Binding-site contacts:
Ligand atom C1 contacts residue TYR78 of chain 1.A at 3.6 Å (hydrophobic).
Ligand atom C7 contacts residue TYR78 of chain 1.A at 4.1 Å (hydrophobic).
Ligand atom O6 contacts residue ASP56 of chain 1.A at 3.7 Å.
Ligand atom C5 contacts residue SER58 of chain 1.A at 4.4 Å.
Ligand atom N2 contacts residue TYR78 of chain 1.A at 4.3 Å.
Ligand atom O5 contacts residue SER58 of chain 1.A at 4.0 Å.
Ligand atom O6 contacts residue SER58 of chain 1.A at 3.3 Å (h-bond).
Ligand atom C4 contacts residue ASN80 of chain 1.A at 4.3 Å.
Ligand atom N2 contacts residue ASP104 of chain 1.A at 3.1 Å (salt-bridge).
Ligand atom C1 contacts residue ASP104 of chain 1.A at 3.7 Å.
Ligand atom C7 contacts residue ASN80 of chain 1.A at 3.7 Å.
Ligand atom O5 contacts residue TYR78 of chain 1.A at 4.2 Å.
Ligand atom O7 contacts residue TYR78 of chain 1.A at 3.3 Å (h-bond).
Ligand atom C2 contacts residue ASP104 of chain 1.A at 3.8 Å.
Ligand atom C2 contacts residue TYR78 of chain 1.A at 4.0 Å (hydrophobic).
Ligand atom C5 contacts residue ASN80 of chain 1.A at 3.7 Å.
Ligand atom C8 contacts residue ASP104 of chain 1.A at 4.4 Å.
Ligand atom C1 contacts residue ASN80 of chain 1.A at 1.5 Å.
Ligand atom C5 contacts residue SER82 of chain 1.A at 4.4 Å.
Ligand atom C7 contacts residue ASP104 of chain 1.A at 4.0 Å.
Ligand atom C5 contacts residue HIS59 of chain 1.A at 4.2 Å.
Ligand atom O6 contacts residue ASN80 of chain 1.A at 4.3 Å.
Ligand atom O5 contacts residue ASN80 of chain 1.A at 2.4 Å (h-bond).
Ligand atom O5 contacts residue SER82 of chain 1.A at 4.3 Å.
Ligand atom O7 contacts residue THR102 of chain 1.A at 4.4 Å.
Ligand atom C3 contacts residue ASP104 of chain 1.A at 4.2 Å.
Ligand atom C8 contacts residue VAL126 of chain 1.A at 4.3 Å (hydrophobic).
Ligand atom C6 contacts residue SER58 of chain 1.A at 3.9 Å.
Ligand atom C2 contacts residue ASN80 of chain 1.A at 2.6 Å.
Ligand atom O5 contacts residue ASP56 of chain 1.A at 4.2 Å.
Ligand atom C1 contacts residue SER82 of chain 1.A at 4.2 Å.
Ligand atom O7 contacts residue ASN80 of chain 1.A at 3.5 Å (h-bond).
Ligand atom N2 contacts residue ASN80 of chain 1.A at 3.0 Å (h-bond).
Ligand atom C6 contacts residue HIS59 of chain 1.A at 3.5 Å.
Ligand atom C3 contacts residue ASN80 of chain 1.A at 3.9 Å.

Sequence of chain 1.A:
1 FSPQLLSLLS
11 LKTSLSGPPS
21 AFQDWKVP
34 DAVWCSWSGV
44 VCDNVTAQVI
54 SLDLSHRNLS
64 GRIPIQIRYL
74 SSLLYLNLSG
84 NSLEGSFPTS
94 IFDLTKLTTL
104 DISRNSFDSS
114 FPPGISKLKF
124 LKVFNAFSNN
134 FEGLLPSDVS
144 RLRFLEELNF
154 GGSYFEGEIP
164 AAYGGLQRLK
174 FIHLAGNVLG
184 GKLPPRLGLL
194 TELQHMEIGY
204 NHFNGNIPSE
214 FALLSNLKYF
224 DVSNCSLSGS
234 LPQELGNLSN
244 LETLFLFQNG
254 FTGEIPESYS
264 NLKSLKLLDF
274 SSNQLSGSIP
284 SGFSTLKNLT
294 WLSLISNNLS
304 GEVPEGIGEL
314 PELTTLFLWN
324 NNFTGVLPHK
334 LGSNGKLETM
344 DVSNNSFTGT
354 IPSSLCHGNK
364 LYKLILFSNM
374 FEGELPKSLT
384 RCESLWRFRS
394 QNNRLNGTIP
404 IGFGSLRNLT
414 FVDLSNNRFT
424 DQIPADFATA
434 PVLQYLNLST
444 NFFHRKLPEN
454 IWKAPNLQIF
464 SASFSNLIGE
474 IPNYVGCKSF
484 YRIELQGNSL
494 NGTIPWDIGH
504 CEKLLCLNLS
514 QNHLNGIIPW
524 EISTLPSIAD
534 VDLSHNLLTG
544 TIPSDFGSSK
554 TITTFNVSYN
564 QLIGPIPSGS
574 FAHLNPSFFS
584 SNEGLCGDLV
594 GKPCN

The protein below binds the small molecule below.
Small molecule (SMILES): CC(=O)N[C@@H]1[C@@H](O)[C@H](O)[C@@H](CO)O[C@H]1O